Binding-site contacts:
Ligand atom C7 contacts residue SER5 of chain 1.A at 4.4 Å.
Ligand atom C1 contacts residue THR6 of chain 1.A at 3.5 Å.
Ligand atom C2 contacts residue ASN3 of chain 1.A at 2.5 Å.
Ligand atom O5 contacts residue ASN3 of chain 1.A at 2.4 Å (h-bond).
Ligand atom C7 contacts residue THR6 of chain 1.A at 3.3 Å.
Ligand atom C8 contacts residue ASN3 of chain 1.A at 4.5 Å.
Ligand atom C4 contacts residue ASN3 of chain 1.A at 4.2 Å.
Ligand atom O7 contacts residue SER5 of chain 1.A at 4.2 Å.
Ligand atom O7 contacts residue THR6 of chain 1.A at 4.2 Å.
Ligand atom N2 contacts residue ASN3 of chain 1.A at 2.9 Å (h-bond).
Ligand atom C5 contacts residue ASN3 of chain 1.A at 3.7 Å.
Ligand atom N2 contacts residue THR6 of chain 1.A at 3.0 Å (h-bond).
Ligand atom C1 contacts residue ASN3 of chain 1.A at 1.4 Å.
Ligand atom C8 contacts residue THR6 of chain 1.A at 3.4 Å.
Ligand atom C7 contacts residue ASN3 of chain 1.A at 3.2 Å.
Ligand atom C8 contacts residue SER5 of chain 1.A at 3.5 Å.
Ligand atom O7 contacts residue ASN3 of chain 1.A at 3.0 Å (h-bond).
Ligand atom C2 contacts residue THR6 of chain 1.A at 3.8 Å.
Ligand atom C3 contacts residue ASN3 of chain 1.A at 3.8 Å.

A small-molecule ligand and the protein it binds are described below.
Small molecule (SMILES): CC(=O)N[C@H]1[C@H](O[C@H]2[C@H](O)[C@@H](NC(C)=O)CO[C@@H]2CO)O[C@H](CO)[C@@H](O[C@@H]2O[C@H](CO[C@H]3O[C@H](CO[C@H]4O[C@H](CO)[C@@H](O)[C@H](O)[C@@H]4O)[C@@H](O)[C@H](O[C@H]4O[C@H](CO)[C@@H](O)[C@H](O)[C@@H]4O)[C@@H]3O)[C@@H](O)[C@H](O[C@H]3O[C@H](CO)[C@@H](O)[C@H](O)[C@@H]3O[C@H]3O[C@H](CO)[C@@H](O)[C@H](O)[C@@H]3O)[C@@H]2O)[C@@H]1O

Sequence of chain 1.A:
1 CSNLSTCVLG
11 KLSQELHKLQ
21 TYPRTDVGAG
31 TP